A protein and the small-molecule ligand that binds it are described below.
Small molecule (SMILES): CC(=O)N[C@@H]1[C@@H](O)[C@H](O)[C@@H](CO)O[C@H]1O

Binding-site contacts:
Ligand atom N2 contacts residue ASN72 of chain 1.A at 2.9 Å (h-bond).
Ligand atom C4 contacts residue ASN72 of chain 1.A at 4.3 Å.
Ligand atom C1 contacts residue ASN72 of chain 1.A at 1.5 Å.
Ligand atom O7 contacts residue ASN72 of chain 1.A at 3.1 Å (h-bond).
Ligand atom C5 contacts residue ASN72 of chain 1.A at 3.7 Å.
Ligand atom C8 contacts residue ASN72 of chain 1.A at 4.1 Å.
Ligand atom C3 contacts residue ASN72 of chain 1.A at 3.8 Å.
Ligand atom C7 contacts residue ASN72 of chain 1.A at 3.2 Å.
Ligand atom C2 contacts residue ASN72 of chain 1.A at 2.5 Å.
Ligand atom O5 contacts residue ASN72 of chain 1.A at 2.4 Å (h-bond).

Sequence of chain 1.A:
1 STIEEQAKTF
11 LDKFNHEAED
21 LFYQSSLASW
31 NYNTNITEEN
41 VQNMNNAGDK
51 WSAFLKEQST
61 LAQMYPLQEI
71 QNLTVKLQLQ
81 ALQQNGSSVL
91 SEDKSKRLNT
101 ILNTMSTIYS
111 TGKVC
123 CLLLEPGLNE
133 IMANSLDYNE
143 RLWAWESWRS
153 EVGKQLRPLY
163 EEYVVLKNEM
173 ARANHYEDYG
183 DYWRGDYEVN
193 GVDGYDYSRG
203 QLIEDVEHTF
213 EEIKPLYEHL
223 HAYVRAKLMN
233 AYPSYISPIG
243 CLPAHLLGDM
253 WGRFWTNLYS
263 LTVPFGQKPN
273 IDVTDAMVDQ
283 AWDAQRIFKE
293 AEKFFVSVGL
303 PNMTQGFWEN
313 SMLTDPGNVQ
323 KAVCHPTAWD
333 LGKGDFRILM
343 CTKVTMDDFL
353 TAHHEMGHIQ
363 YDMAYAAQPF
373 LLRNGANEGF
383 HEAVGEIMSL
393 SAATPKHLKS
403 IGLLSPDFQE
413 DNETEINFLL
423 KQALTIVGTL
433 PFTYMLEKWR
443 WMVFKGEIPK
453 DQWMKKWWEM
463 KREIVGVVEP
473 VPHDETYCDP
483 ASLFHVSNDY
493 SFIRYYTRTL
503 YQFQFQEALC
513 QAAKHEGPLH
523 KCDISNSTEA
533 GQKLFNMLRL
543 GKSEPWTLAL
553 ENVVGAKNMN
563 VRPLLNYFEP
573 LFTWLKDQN